Binding-site contacts:
Ligand atom C22 contacts residue GLN30 of chain 1.C at 3.7 Å.
Ligand atom O08 contacts residue LEU21 of chain 1.C at 3.5 Å.
Ligand atom N36 contacts residue VAL7 of chain 1.C at 3.2 Å.
Ligand atom C32 contacts residue GLU28 of chain 1.C at 3.7 Å.
Ligand atom C10 contacts residue ILE51 of chain 1.C at 3.5 Å (hydrophobic).
Ligand atom O11 contacts residue ILE51 of chain 1.C at 3.6 Å.
Ligand atom C02 contacts residue MET6 of chain 1.C at 3.5 Å (hydrophobic).
Ligand atom C05 contacts residue PHE96 of chain 1.C at 3.6 Å (hydrophobic).
Ligand atom N01 contacts residue MET6 of chain 1.C at 2.7 Å (h-bond).
Ligand atom C21 contacts residue LEU29 of chain 1.C at 3.4 Å (hydrophobic).
Ligand atom C19 contacts residue VAL32 of chain 1.C at 3.5 Å (hydrophobic).
Ligand atom C04 contacts residue PHE96 of chain 1.C at 3.6 Å (hydrophobic).
Ligand atom N01 contacts residue PHE96 of chain 1.C at 2.9 Å (h-bond).
Ligand atom N33 contacts residue ALA8 of chain 1.C at 3.4 Å.
Ligand atom C34 contacts residue ALA8 of chain 1.C at 3.4 Å (hydrophobic).
Ligand atom N35 contacts residue THR115 of chain 1.C at 3.5 Å (h-bond).
Ligand atom C27 contacts residue LYS33 of chain 1.C at 3.7 Å.
Ligand atom N35 contacts residue VAL7 of chain 1.C at 3.4 Å (h-bond).
Ligand atom C09 contacts residue ASN19 of chain 1.C at 3.7 Å.
Ligand atom N33 contacts residue VAL32 of chain 1.C at 3.5 Å.
Ligand atom C31 contacts residue PHE96 of chain 1.C at 3.2 Å (hydrophobic).
Ligand atom C34 contacts residue VAL32 of chain 1.C at 3.5 Å (hydrophobic).
Ligand atom C28 contacts residue PRO56 of chain 1.C at 3.6 Å (hydrophobic).
Ligand atom C34 contacts residue GLU28 of chain 1.C at 3.4 Å.
Ligand atom C28 contacts residue LYS33 of chain 1.C at 3.6 Å.
Ligand atom C09 contacts residue LEU21 of chain 1.C at 3.7 Å (hydrophobic).
Ligand atom N35 contacts residue ALA8 of chain 1.C at 3.4 Å.
Ligand atom N33 contacts residue GLU28 of chain 1.C at 2.6 Å (salt-bridge).
Ligand atom N35 contacts residue MET6 of chain 1.C at 3.7 Å.
Ligand atom C25 contacts residue LEU55 of chain 1.C at 3.7 Å (hydrophobic).
Ligand atom C27 contacts residue ARG58 of chain 1.C at 3.2 Å.
Ligand atom N36 contacts residue ALA8 of chain 1.C at 3.3 Å (h-bond).
Ligand atom N35 contacts residue VAL32 of chain 1.C at 3.5 Å.
Ligand atom C34 contacts residue VAL7 of chain 1.C at 3.6 Å (hydrophobic).
Ligand atom N01 contacts residue TYR102 of chain 1.C at 3.5 Å (h-bond).
Ligand atom C02 contacts residue PHE96 of chain 1.C at 3.7 Å (hydrophobic).
Ligand atom N36 contacts residue MET6 of chain 1.C at 3.4 Å (h-bond).
Ligand atom C19 contacts residue LEU29 of chain 1.C at 3.7 Å (hydrophobic).
Ligand atom C26 contacts residue LYS33 of chain 1.C at 3.6 Å.
Ligand atom N35 contacts residue GLU28 of chain 1.C at 2.5 Å (salt-bridge).

Sequence of chain 1.C:
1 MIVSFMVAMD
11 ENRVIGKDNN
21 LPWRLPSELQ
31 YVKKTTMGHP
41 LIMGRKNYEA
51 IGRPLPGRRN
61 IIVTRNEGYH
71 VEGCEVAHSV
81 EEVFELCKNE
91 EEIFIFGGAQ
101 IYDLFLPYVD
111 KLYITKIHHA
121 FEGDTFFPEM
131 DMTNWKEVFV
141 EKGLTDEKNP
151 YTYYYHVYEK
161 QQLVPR

A protein and the small-molecule ligand that binds it are described below.
Small molecule (SMILES): CCC[C@H]1c2ccccc2C=NN1C(=O)/C=C/c1cc(Cc2cnc(N)nc2N)cc(OC)c1OC